Sequence of chain 1.F:
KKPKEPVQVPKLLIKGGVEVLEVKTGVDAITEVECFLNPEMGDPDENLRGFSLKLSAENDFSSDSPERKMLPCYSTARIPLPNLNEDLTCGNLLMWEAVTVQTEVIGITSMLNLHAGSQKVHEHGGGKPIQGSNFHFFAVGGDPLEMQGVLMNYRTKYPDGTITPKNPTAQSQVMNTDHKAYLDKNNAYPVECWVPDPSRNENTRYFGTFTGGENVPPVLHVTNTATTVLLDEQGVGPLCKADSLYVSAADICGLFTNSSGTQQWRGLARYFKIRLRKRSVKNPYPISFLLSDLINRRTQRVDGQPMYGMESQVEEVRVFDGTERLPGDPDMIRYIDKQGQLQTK

Sequence of chain 2.F:
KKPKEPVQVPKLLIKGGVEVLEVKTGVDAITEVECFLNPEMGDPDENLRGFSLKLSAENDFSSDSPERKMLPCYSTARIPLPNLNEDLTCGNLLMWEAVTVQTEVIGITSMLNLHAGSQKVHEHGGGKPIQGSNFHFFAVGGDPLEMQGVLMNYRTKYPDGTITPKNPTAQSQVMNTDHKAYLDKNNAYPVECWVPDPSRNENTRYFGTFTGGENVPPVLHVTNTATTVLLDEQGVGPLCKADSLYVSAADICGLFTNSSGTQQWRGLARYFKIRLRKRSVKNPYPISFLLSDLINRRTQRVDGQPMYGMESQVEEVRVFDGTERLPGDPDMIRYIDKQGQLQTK

Binding-site contacts:
Ligand atom C10 contacts residue ASN272 of chain 2.F at 3.9 Å.
Ligand atom O9 contacts residue LEU67 of chain 2.F at 2.3 Å.
Ligand atom O9 contacts residue LYS68 of chain 2.F at 2.5 Å (salt-bridge).
Ligand atom O1B contacts residue THR276 of chain 2.F at 2.4 Å (h-bond).
Ligand atom C10 contacts residue GLN278 of chain 2.F at 4.1 Å.
Ligand atom N5 contacts residue GLN278 of chain 2.F at 3.9 Å.
Ligand atom O1B contacts residue ASN272 of chain 2.F at 3.4 Å (h-bond).
Ligand atom C9 contacts residue GLN278 of chain 2.F at 3.3 Å.
Ligand atom C11 contacts residue ASN272 of chain 2.F at 3.6 Å.
Ligand atom O1B contacts residue LYS68 of chain 2.F at 3.0 Å (salt-bridge).
Ligand atom O1A contacts residue SER274 of chain 2.F at 3.8 Å.
Ligand atom O10 contacts residue PHE75 of chain 1.F at 3.9 Å.
Ligand atom C10 contacts residue LEU62 of chain 2.F at 3.6 Å (hydrophobic).
Ligand atom C11 contacts residue GLN278 of chain 2.F at 3.5 Å.
Ligand atom C8 contacts residue LYS68 of chain 2.F at 3.5 Å.
Ligand atom O1A contacts residue ASN272 of chain 2.F at 4.1 Å.
Ligand atom C11 contacts residue PHE75 of chain 1.F at 3.5 Å (hydrophobic).
Ligand atom C1 contacts residue THR276 of chain 2.F at 3.1 Å.
Ligand atom C11 contacts residue PHE65 of chain 2.F at 4.0 Å (hydrophobic).
Ligand atom O9 contacts residue GLN278 of chain 2.F at 4.1 Å.
Ligand atom C11 contacts residue PHE270 of chain 2.F at 3.9 Å (hydrophobic).
Ligand atom O7 contacts residue LEU62 of chain 2.F at 3.9 Å.
Ligand atom O8 contacts residue GLN278 of chain 2.F at 3.5 Å (h-bond).
Ligand atom C7 contacts residue GLN278 of chain 2.F at 3.9 Å.
Ligand atom C8 contacts residue GLN278 of chain 2.F at 3.7 Å.
Ligand atom C5 contacts residue ASN272 of chain 2.F at 4.2 Å.
Ligand atom O10 contacts residue LEU62 of chain 2.F at 3.2 Å.
Ligand atom C6 contacts residue LYS68 of chain 2.F at 4.0 Å.
Ligand atom C11 contacts residue THR276 of chain 2.F at 3.2 Å.
Ligand atom C11 contacts residue LEU62 of chain 2.F at 3.9 Å (hydrophobic).
Ligand atom O4 contacts residue ASP74 of chain 1.F at 4.0 Å.
Ligand atom C1 contacts residue ASN272 of chain 2.F at 3.9 Å.
Ligand atom N5 contacts residue ASN272 of chain 2.F at 3.2 Å (h-bond).
Ligand atom O1A contacts residue THR276 of chain 2.F at 3.3 Å (h-bond).
Ligand atom C6 contacts residue ASN272 of chain 2.F at 3.6 Å.
Ligand atom O8 contacts residue ASN272 of chain 2.F at 3.3 Å (h-bond).
Ligand atom C9 contacts residue LYS68 of chain 2.F at 3.6 Å.
Ligand atom C9 contacts residue LEU67 of chain 2.F at 3.4 Å (hydrophobic).
Ligand atom O8 contacts residue LYS68 of chain 2.F at 3.1 Å.
Ligand atom O8 contacts residue THR276 of chain 2.F at 3.9 Å.

A protein and the small-molecule ligand that binds it are described below.
Small molecule (SMILES): CC(=O)N[C@H]1[C@H]([C@H](O)[C@H](O)CO)O[C@@](O[C@H](CO)[C@@H](O)[C@@H]2O[C@@H](C(=O)O)C[C@H](O)[C@H]2NC(C)=O)(C(=O)O)C[C@@H]1O